Sequence of chain 1.D:
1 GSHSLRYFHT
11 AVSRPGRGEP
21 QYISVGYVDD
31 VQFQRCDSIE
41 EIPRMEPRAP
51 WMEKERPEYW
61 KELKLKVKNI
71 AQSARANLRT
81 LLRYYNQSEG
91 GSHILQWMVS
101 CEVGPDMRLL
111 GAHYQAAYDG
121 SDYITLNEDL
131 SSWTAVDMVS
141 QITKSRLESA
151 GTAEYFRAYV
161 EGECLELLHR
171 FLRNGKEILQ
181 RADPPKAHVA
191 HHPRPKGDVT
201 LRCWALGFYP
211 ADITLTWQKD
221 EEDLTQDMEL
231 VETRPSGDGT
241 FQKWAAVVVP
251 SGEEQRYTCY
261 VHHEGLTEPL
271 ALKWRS

The small molecule below binds the protein below.
Small molecule (SMILES): CC[C@H](C)[C@H](NC(=O)[C@H](CC(N)=O)NC(=O)[C@@H](NC(=O)[C@H](Cc1ccccc1)NC(=O)[C@H](Cc1ccc(O)cc1)NC(=O)[C@H](CCSC)NC=O)[C@@H](C)CC)C(=O)N[C@@H](CC(C)C)C(=O)N[C@H](C(=O)N[C@@H](CC(C)C)C(=O)O)[C@@H](C)O

Binding-site contacts:
Ligand atom OH contacts residue PHE156 of chain 1.D at 2.9 Å.
Ligand atom CA contacts residue THR143 of chain 1.D at 3.0 Å.
Ligand atom O contacts residue ALA76 of chain 1.D at 3.4 Å.
Ligand atom OXT contacts residue ASN77 of chain 1.D at 2.8 Å (h-bond).
Ligand atom CE2 contacts residue ASN77 of chain 1.D at 3.1 Å.
Ligand atom CZ contacts residue PHE156 of chain 1.D at 3.1 Å (hydrophobic).
Ligand atom CN contacts residue TYR7 of chain 1.D at 3.6 Å (hydrophobic).
Ligand atom CZ contacts residue ASN77 of chain 1.D at 3.0 Å.
Ligand atom O contacts residue ASN77 of chain 1.D at 3.5 Å (h-bond).
Ligand atom CE1 contacts residue TYR114 of chain 1.D at 3.6 Å (hydrophobic).
Ligand atom CD2 contacts residue TYR84 of chain 1.D at 3.0 Å (hydrophobic).
Ligand atom OXT contacts residue THR80 of chain 1.D at 3.3 Å (h-bond).
Ligand atom OG1 contacts residue TYR84 of chain 1.D at 3.1 Å (h-bond).
Ligand atom N contacts residue THR143 of chain 1.D at 2.9 Å (h-bond).
Ligand atom CG contacts residue THR143 of chain 1.D at 3.5 Å.
Ligand atom CD1 contacts residue TYR84 of chain 1.D at 3.1 Å (hydrophobic).
Ligand atom CE2 contacts residue PHE156 of chain 1.D at 3.1 Å (hydrophobic).
Ligand atom CD1 contacts residue TYR114 of chain 1.D at 3.3 Å (hydrophobic).
Ligand atom CE2 contacts residue SER73 of chain 1.D at 3.5 Å.
Ligand atom CG2 contacts residue TYR123 of chain 1.D at 3.3 Å (hydrophobic).
Ligand atom N contacts residue ILE70 of chain 1.D at 3.6 Å.
Ligand atom CD1 contacts residue THR80 of chain 1.D at 3.5 Å.
Ligand atom O contacts residue ARG146 of chain 1.D at 3.1 Å (salt-bridge).
Ligand atom N contacts residue TYR159 of chain 1.D at 3.1 Å (h-bond).
Ligand atom C contacts residue ASN77 of chain 1.D at 3.5 Å.
Ligand atom CD2 contacts residue THR143 of chain 1.D at 3.1 Å.
Ligand atom ND2 contacts residue ASN77 of chain 1.D at 3.0 Å (h-bond).
Ligand atom O contacts residue TRP97 of chain 1.D at 3.4 Å (h-bond).
Ligand atom C contacts residue ILE70 of chain 1.D at 3.6 Å (hydrophobic).
Ligand atom CE2 contacts residue ALA74 of chain 1.D at 3.5 Å (hydrophobic).
Ligand atom O1 contacts residue VAL99 of chain 1.D at 3.5 Å.
Ligand atom O1 contacts residue HIS9 of chain 1.D at 2.6 Å (h-bond).
Ligand atom CD2 contacts residue TYR123 of chain 1.D at 3.6 Å (hydrophobic).
Ligand atom CG1 contacts residue TYR114 of chain 1.D at 3.1 Å (hydrophobic).
Ligand atom N contacts residue ASN77 of chain 1.D at 3.1 Å (h-bond).
Ligand atom CB contacts residue ASN77 of chain 1.D at 3.4 Å.
Ligand atom CD2 contacts residue VAL139 of chain 1.D at 3.3 Å (hydrophobic).
Ligand atom CN contacts residue TYR159 of chain 1.D at 3.2 Å (hydrophobic).
Ligand atom CZ contacts residue LEU95 of chain 1.D at 3.5 Å (hydrophobic).
Ligand atom CG2 contacts residue ARG146 of chain 1.D at 3.0 Å.